Binding-site contacts:
Ligand atom C2 contacts residue THR458 of chain 2.A at 4.4 Å.
Ligand atom O7 contacts residue ALA153 of chain 2.A at 4.3 Å.
Ligand atom O6 contacts residue TRP345 of chain 2.A at 3.3 Å.
Ligand atom C2 contacts residue ASN460 of chain 2.A at 2.5 Å.
Ligand atom C8 contacts residue NAG2 of chain 2.J at 3.4 Å.
Ligand atom C8 contacts residue ARG312 of chain 2.A at 3.7 Å.
Ligand atom C8 contacts residue ALA153 of chain 2.A at 3.6 Å (hydrophobic).
Ligand atom N2 contacts residue ASN460 of chain 2.A at 2.9 Å (h-bond).
Ligand atom C5 contacts residue THR458 of chain 2.A at 4.5 Å.
Ligand atom C7 contacts residue ARG312 of chain 2.A at 3.9 Å.
Ligand atom C7 contacts residue NAG2 of chain 2.J at 4.2 Å.
Ligand atom C8 contacts residue ARG396 of chain 2.A at 3.8 Å.
Ligand atom C7 contacts residue THR458 of chain 2.A at 3.9 Å.
Ligand atom C7 contacts residue ASN460 of chain 2.A at 4.0 Å.
Ligand atom O7 contacts residue THR458 of chain 2.A at 3.5 Å.
Ligand atom N2 contacts residue THR458 of chain 2.A at 4.4 Å.
Ligand atom C8 contacts residue ILE152 of chain 2.A at 3.9 Å (hydrophobic).
Ligand atom N2 contacts residue NAG2 of chain 2.J at 3.7 Å.
Ligand atom C1 contacts residue ASN460 of chain 2.A at 1.5 Å.
Ligand atom O6 contacts residue LYS310 of chain 2.A at 4.2 Å.
Ligand atom C7 contacts residue ALA153 of chain 2.A at 4.4 Å (hydrophobic).
Ligand atom C4 contacts residue ASN460 of chain 2.A at 4.4 Å.
Ligand atom C3 contacts residue ASN460 of chain 2.A at 3.9 Å.
Ligand atom C8 contacts residue THR458 of chain 2.A at 3.5 Å.
Ligand atom C3 contacts residue THR458 of chain 2.A at 4.3 Å.
Ligand atom C5 contacts residue ASN460 of chain 2.A at 3.8 Å.
Ligand atom O5 contacts residue ASN460 of chain 2.A at 2.4 Å (h-bond).
Ligand atom O7 contacts residue ARG312 of chain 2.A at 3.7 Å.
Ligand atom C1 contacts residue THR458 of chain 2.A at 3.8 Å.

Sequence of chain 2.A:
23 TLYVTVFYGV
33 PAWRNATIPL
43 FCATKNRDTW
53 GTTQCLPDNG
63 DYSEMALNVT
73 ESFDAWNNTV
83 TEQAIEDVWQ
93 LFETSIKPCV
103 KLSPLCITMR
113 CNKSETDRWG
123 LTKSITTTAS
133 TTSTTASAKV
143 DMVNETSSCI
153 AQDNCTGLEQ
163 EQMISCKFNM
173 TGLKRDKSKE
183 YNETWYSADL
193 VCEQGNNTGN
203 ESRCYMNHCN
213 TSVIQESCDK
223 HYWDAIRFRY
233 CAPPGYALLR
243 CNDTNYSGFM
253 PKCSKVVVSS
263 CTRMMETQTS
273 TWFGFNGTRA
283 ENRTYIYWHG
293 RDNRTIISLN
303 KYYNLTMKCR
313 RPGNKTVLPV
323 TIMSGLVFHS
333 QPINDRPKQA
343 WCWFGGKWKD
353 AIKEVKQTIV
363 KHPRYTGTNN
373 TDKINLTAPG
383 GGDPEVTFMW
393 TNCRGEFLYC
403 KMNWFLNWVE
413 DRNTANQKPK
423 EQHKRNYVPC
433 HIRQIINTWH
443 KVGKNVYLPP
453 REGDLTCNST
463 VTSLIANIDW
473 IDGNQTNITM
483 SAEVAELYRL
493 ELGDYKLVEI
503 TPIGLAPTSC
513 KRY

The protein below binds the small molecule below.
Small molecule (SMILES): CC(=O)N[C@H]1[C@H](O[C@H]2[C@H](O)[C@@H](NC(C)=O)CO[C@@H]2CO)O[C@H](CO)[C@@H](O)[C@@H]1O